The small molecule below binds the protein below.
Small molecule (SMILES): Cc1cccc(O)c1

Sequence of chain 1.C:
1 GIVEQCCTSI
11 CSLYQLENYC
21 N

Sequence of chain 1.D:
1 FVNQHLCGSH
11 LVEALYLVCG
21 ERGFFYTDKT

Binding-site contacts:
Ligand atom C1 contacts residue VAL18 of chain 1.D at 3.9 Å (hydrophobic).
Ligand atom C3 contacts residue GLU17 of chain 1.C at 4.3 Å.
Ligand atom C4 contacts residue LEU13 of chain 1.C at 3.7 Å (hydrophobic).
Ligand atom O1 contacts residue LEU17 of chain 1.D at 4.2 Å.
Ligand atom C7 contacts residue TYR14 of chain 1.C at 3.7 Å (hydrophobic).
Ligand atom C7 contacts residue LEU13 of chain 1.C at 3.5 Å (hydrophobic).
Ligand atom C2 contacts residue GLU17 of chain 1.C at 3.9 Å.
Ligand atom C7 contacts residue GLU17 of chain 1.C at 3.6 Å.
Ligand atom C5 contacts residue LEU13 of chain 1.C at 3.9 Å (hydrophobic).
Ligand atom O1 contacts residue VAL18 of chain 1.D at 2.8 Å (h-bond).
Ligand atom C2 contacts residue VAL18 of chain 1.D at 3.8 Å (hydrophobic).
Ligand atom C3 contacts residue LEU13 of chain 1.C at 3.7 Å (hydrophobic).